This protein binds this small molecule.
Small molecule (SMILES): COC[C@H]1CC[C@H]2[C@@H](C)[C@@H](O)[C@H](O[C@H]3O[C@@H]4COC(C)(C)O[C@H]4[C@H](O)[C@H]3O)C3=C(C(C)C)C[C@H](O)[C@]3(C)C[C@H]12

Sequence of chain 1.A:
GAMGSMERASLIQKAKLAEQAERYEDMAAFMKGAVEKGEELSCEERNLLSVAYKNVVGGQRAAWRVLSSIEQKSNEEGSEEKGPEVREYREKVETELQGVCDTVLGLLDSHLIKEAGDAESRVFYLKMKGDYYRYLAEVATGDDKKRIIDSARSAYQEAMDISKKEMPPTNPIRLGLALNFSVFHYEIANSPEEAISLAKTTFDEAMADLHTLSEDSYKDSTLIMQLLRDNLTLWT

Binding-site contacts:
Ligand atom C15 contacts residue LYS127 of chain 1.A at 3.9 Å.
Ligand atom C07 contacts residue VAL5 of chain 1.B at 4.0 Å (hydrophobic).
Ligand atom C11 contacts residue VAL5 of chain 1.B at 3.5 Å (hydrophobic).
Ligand atom O25 contacts residue ASP220 of chain 1.A at 3.7 Å.
Ligand atom C14 contacts residue ILE173 of chain 1.A at 4.1 Å (hydrophobic).
Ligand atom C14 contacts residue VAL5 of chain 1.B at 4.0 Å (hydrophobic).
Ligand atom O39 contacts residue ASN47 of chain 1.A at 4.0 Å.
Ligand atom C02 contacts residue ASP220 of chain 1.A at 4.1 Å.
Ligand atom C10 contacts residue ASN47 of chain 1.A at 3.9 Å.
Ligand atom C26 contacts residue ASN47 of chain 1.A at 3.8 Å.
Ligand atom C15 contacts residue ILE173 of chain 1.A at 4.0 Å (hydrophobic).
Ligand atom C17 contacts residue LYS127 of chain 1.A at 3.8 Å.
Ligand atom C21 contacts residue PHE124 of chain 1.A at 3.9 Å (hydrophobic).
Ligand atom C12 contacts residue VAL5 of chain 1.B at 4.0 Å (hydrophobic).
Ligand atom C16 contacts residue VAL5 of chain 1.B at 3.8 Å (hydrophobic).
Ligand atom O08 contacts residue LYS54 of chain 1.A at 4.0 Å.
Ligand atom C29 contacts residue ASP220 of chain 1.A at 3.8 Å.
Ligand atom C03 contacts residue ASP220 of chain 1.A at 3.9 Å.
Ligand atom O28 contacts residue ASP220 of chain 1.A at 2.8 Å (salt-bridge).
Ligand atom O23 contacts residue PRO172 of chain 1.A at 4.0 Å.
Ligand atom C19 contacts residue LYS127 of chain 1.A at 3.5 Å.
Ligand atom C33 contacts residue VAL51 of chain 1.A at 4.0 Å (hydrophobic).
Ligand atom C21 contacts residue ASN47 of chain 1.A at 3.5 Å.
Ligand atom O08 contacts residue VAL5 of chain 1.B at 2.9 Å (h-bond).
Ligand atom O23 contacts residue ASP220 of chain 1.A at 3.4 Å (salt-bridge).
Ligand atom C03 contacts residue ILE224 of chain 1.A at 3.7 Å (hydrophobic).
Ligand atom C14 contacts residue PRO172 of chain 1.A at 3.4 Å (hydrophobic).
Ligand atom C27 contacts residue ASP220 of chain 1.A at 4.0 Å.
Ligand atom C21 contacts residue ILE173 of chain 1.A at 4.0 Å (hydrophobic).
Ligand atom C17 contacts residue SER50 of chain 1.A at 4.0 Å.
Ligand atom C16 contacts residue LYS127 of chain 1.A at 3.7 Å.
Ligand atom C14 contacts residue GLY176 of chain 1.A at 4.1 Å.
Ligand atom C19 contacts residue PHE124 of chain 1.A at 3.6 Å (hydrophobic).
Ligand atom C01 contacts residue ASP220 of chain 1.A at 4.0 Å.
Ligand atom C22 contacts residue ASP220 of chain 1.A at 4.0 Å.
Ligand atom C10 contacts residue VAL51 of chain 1.A at 3.7 Å (hydrophobic).
Ligand atom O18 contacts residue LYS127 of chain 1.A at 2.8 Å (salt-bridge).
Ligand atom C17 contacts residue PHE124 of chain 1.A at 3.6 Å (hydrophobic).
Ligand atom O30 contacts residue ASP220 of chain 1.A at 3.9 Å.
Ligand atom C19 contacts residue MET128 of chain 1.A at 3.5 Å (hydrophobic).

Sequence of chain 1.B:
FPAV